Sequence of chain 1.A:
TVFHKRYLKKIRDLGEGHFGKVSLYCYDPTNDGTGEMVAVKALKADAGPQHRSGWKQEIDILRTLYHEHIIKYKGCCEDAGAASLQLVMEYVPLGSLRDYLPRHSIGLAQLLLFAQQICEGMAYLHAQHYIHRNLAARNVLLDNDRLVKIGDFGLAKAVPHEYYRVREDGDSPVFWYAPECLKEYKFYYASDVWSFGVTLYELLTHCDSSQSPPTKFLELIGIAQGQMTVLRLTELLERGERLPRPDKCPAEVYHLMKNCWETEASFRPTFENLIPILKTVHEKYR

Binding-site contacts:
Ligand atom C21 contacts residue TYR99 of chain 1.A at 3.9 Å (hydrophobic).
Ligand atom C21 contacts residue GLY103 of chain 1.A at 3.4 Å.
Ligand atom CL7 contacts residue ASP160 of chain 1.A at 3.9 Å.
Ligand atom C12 contacts residue ILE79 of chain 1.A at 3.4 Å (hydrophobic).
Ligand atom N17 contacts residue LEU149 of chain 1.A at 3.7 Å.
Ligand atom C11 contacts residue LEU149 of chain 1.A at 3.6 Å (hydrophobic).
Ligand atom C13 contacts residue VAL100 of chain 1.A at 3.6 Å (hydrophobic).
Ligand atom C21 contacts residue PRO101 of chain 1.A at 3.5 Å (hydrophobic).
Ligand atom CL7 contacts residue GLY159 of chain 1.A at 3.7 Å.
Ligand atom O20 contacts residue LEU22 of chain 1.A at 3.8 Å.
Ligand atom C23 contacts residue ARG20 of chain 1.A at 3.7 Å.
Ligand atom C13 contacts residue GLU98 of chain 1.A at 3.3 Å.
Ligand atom C12 contacts residue LEU149 of chain 1.A at 3.8 Å (hydrophobic).
Ligand atom C15 contacts residue VAL100 of chain 1.A at 3.6 Å (hydrophobic).
Ligand atom C19 contacts residue TYR99 of chain 1.A at 3.9 Å (hydrophobic).
Ligand atom C6 contacts residue ASP160 of chain 1.A at 3.9 Å.
Ligand atom C13 contacts residue LEU149 of chain 1.A at 3.9 Å (hydrophobic).
Ligand atom N14 contacts residue VAL100 of chain 1.A at 3.1 Å (h-bond).
Ligand atom CL24 contacts residue GLY23 of chain 1.A at 3.5 Å.
Ligand atom C12 contacts residue ALA47 of chain 1.A at 3.6 Å (hydrophobic).
Ligand atom C6 contacts residue ASN147 of chain 1.A at 3.3 Å.
Ligand atom C23 contacts residue TYR99 of chain 1.A at 3.3 Å (hydrophobic).
Ligand atom C23 contacts residue PRO101 of chain 1.A at 3.5 Å (hydrophobic).
Ligand atom C13 contacts residue ILE79 of chain 1.A at 3.7 Å (hydrophobic).
Ligand atom C16 contacts residue LEU149 of chain 1.A at 3.8 Å (hydrophobic).
Ligand atom C22 contacts residue PRO101 of chain 1.A at 3.8 Å (hydrophobic).
Ligand atom C2 contacts residue GLU24 of chain 1.A at 3.4 Å.
Ligand atom CL24 contacts residue LEU22 of chain 1.A at 3.5 Å.
Ligand atom C1 contacts residue GLU24 of chain 1.A at 3.7 Å.
Ligand atom C22 contacts residue GLY103 of chain 1.A at 3.7 Å.
Ligand atom N18 contacts residue VAL100 of chain 1.A at 2.8 Å (h-bond).
Ligand atom C21 contacts residue VAL100 of chain 1.A at 3.3 Å (hydrophobic).
Ligand atom CL7 contacts residue LEU149 of chain 1.A at 3.6 Å.
Ligand atom C6 contacts residue ARG146 of chain 1.A at 3.8 Å.
Ligand atom CL24 contacts residue VAL30 of chain 1.A at 3.6 Å.
Ligand atom N18 contacts residue TYR99 of chain 1.A at 3.9 Å.
Ligand atom C19 contacts residue VAL100 of chain 1.A at 3.5 Å (hydrophobic).
Ligand atom C15 contacts residue LEU149 of chain 1.A at 4.0 Å (hydrophobic).
Ligand atom C13 contacts residue ALA47 of chain 1.A at 3.4 Å (hydrophobic).
Ligand atom N14 contacts residue TYR99 of chain 1.A at 3.7 Å.

This protein binds this small molecule.
Small molecule (SMILES): O=C(Nc1nccc2[nH]c(-c3c(Cl)cccc3Cl)nc12)C1CC1